Binding-site contacts:
Ligand atom C2 contacts residue ASN221 of chain 2.D at 2.5 Å.
Ligand atom C1 contacts residue ASN221 of chain 2.D at 1.4 Å.
Ligand atom C4 contacts residue ASN221 of chain 2.D at 4.2 Å.
Ligand atom C8 contacts residue ASN221 of chain 2.D at 4.4 Å.
Ligand atom O5 contacts residue THR224 of chain 2.D at 3.8 Å.
Ligand atom C3 contacts residue ASN221 of chain 2.D at 3.8 Å.
Ligand atom C5 contacts residue ASN221 of chain 2.D at 3.7 Å.
Ligand atom C6 contacts residue THR224 of chain 2.D at 4.2 Å.
Ligand atom C8 contacts residue SER347 of chain 2.D at 4.3 Å.
Ligand atom N2 contacts residue ASN221 of chain 2.D at 2.9 Å (h-bond).
Ligand atom O5 contacts residue ASN221 of chain 2.D at 2.4 Å (h-bond).
Ligand atom C7 contacts residue ASN221 of chain 2.D at 3.2 Å.
Ligand atom C5 contacts residue THR224 of chain 2.D at 4.0 Å.
Ligand atom C1 contacts residue THR224 of chain 2.D at 4.0 Å.
Ligand atom O7 contacts residue ASN221 of chain 2.D at 3.1 Å (h-bond).
Ligand atom C8 contacts residue ASP348 of chain 2.D at 4.4 Å.
Ligand atom O3 contacts residue SER347 of chain 2.D at 4.4 Å.
Ligand atom C8 contacts residue SER210 of chain 2.D at 4.2 Å.

Sequence of chain 2.D:
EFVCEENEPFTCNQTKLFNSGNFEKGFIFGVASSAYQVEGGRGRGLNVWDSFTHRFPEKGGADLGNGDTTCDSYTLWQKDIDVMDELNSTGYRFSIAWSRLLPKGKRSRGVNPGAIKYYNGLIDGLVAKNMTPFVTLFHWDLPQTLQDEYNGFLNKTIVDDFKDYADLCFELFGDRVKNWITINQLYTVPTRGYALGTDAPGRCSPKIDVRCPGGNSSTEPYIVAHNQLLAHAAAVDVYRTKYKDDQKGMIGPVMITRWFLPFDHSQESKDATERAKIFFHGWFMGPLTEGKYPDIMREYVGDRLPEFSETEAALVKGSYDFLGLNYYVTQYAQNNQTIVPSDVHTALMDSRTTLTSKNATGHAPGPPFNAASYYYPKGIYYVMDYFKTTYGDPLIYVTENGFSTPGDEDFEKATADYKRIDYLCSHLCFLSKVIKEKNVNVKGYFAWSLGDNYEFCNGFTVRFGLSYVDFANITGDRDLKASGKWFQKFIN

The protein below binds the small molecule below.
Small molecule (SMILES): CC(=O)N[C@@H]1[C@@H](O)[C@H](O)[C@@H](CO)O[C@H]1O